Binding-site contacts:
Ligand atom C contacts residue ASP229 of chain 40.A at 3.8 Å.
Ligand atom C contacts residue SER231 of chain 40.A at 3.8 Å.
Ligand atom CD1 contacts residue LEU27 of chain 40.A at 3.8 Å (hydrophobic).
Ligand atom CE contacts residue ARG35 of chain 40.A at 3.8 Å.
Ligand atom CA contacts residue ARG6 of chain 40.A at 3.7 Å.
Ligand atom OG contacts residue ARG34 of chain 40.A at 3.7 Å.
Ligand atom N contacts residue ILE230 of chain 40.A at 3.1 Å (h-bond).
Ligand atom N contacts residue ASP229 of chain 40.A at 3.2 Å (salt-bridge).
Ligand atom CB contacts residue VAL39 of chain 40.A at 3.8 Å (hydrophobic).
Ligand atom CB contacts residue ARG35 of chain 40.A at 3.4 Å.
Ligand atom CA contacts residue ASP229 of chain 40.A at 3.6 Å.
Ligand atom CA contacts residue ARG35 of chain 40.A at 3.8 Å.
Ligand atom O contacts residue ILE232 of chain 40.A at 3.6 Å (h-bond).
Ligand atom CE contacts residue VAL37 of chain 40.A at 3.7 Å (hydrophobic).
Ligand atom C contacts residue ARG34 of chain 40.A at 3.7 Å.
Ligand atom O contacts residue ASN2 of chain 40.A at 3.8 Å.
Ligand atom CG contacts residue ARG35 of chain 40.A at 3.1 Å.
Ligand atom CD1 contacts residue LYS28 of chain 40.A at 3.4 Å.
Ligand atom CA contacts residue ASP229 of chain 40.A at 3.8 Å.
Ligand atom O contacts residue ARG6 of chain 40.A at 3.4 Å (salt-bridge).
Ligand atom CE contacts residue VAL36 of chain 40.A at 3.7 Å (hydrophobic).
Ligand atom NZ contacts residue THR217 of chain 40.A at 3.8 Å.
Ligand atom OG contacts residue ASP229 of chain 40.A at 3.6 Å.
Ligand atom CD2 contacts residue SER24 of chain 40.A at 3.5 Å.
Ligand atom CB contacts residue SER24 of chain 40.A at 3.8 Å.
Ligand atom N contacts residue ASP229 of chain 40.A at 2.8 Å (salt-bridge).
Ligand atom N contacts residue ARG34 of chain 40.A at 3.9 Å.
Ligand atom CD1 contacts residue LEU27 of chain 40.A at 3.6 Å (hydrophobic).
Ligand atom CD2 contacts residue GLU20 of chain 40.A at 3.6 Å.
Ligand atom O contacts residue SER231 of chain 40.A at 3.2 Å.
Ligand atom CA contacts residue SER231 of chain 40.A at 3.6 Å.
Ligand atom N contacts residue ARG34 of chain 40.A at 3.4 Å (salt-bridge).
Ligand atom CG contacts residue ILE230 of chain 40.A at 3.6 Å (hydrophobic).
Ligand atom CD1 contacts residue LEU31 of chain 40.A at 3.6 Å (hydrophobic).
Ligand atom CD1 contacts residue ILE230 of chain 40.A at 3.5 Å (hydrophobic).
Ligand atom O contacts residue ARG34 of chain 40.A at 2.8 Å (salt-bridge).
Ligand atom N contacts residue ARG34 of chain 40.A at 3.7 Å.
Ligand atom CG2 contacts residue LEU31 of chain 40.A at 3.8 Å (hydrophobic).
Ligand atom CB contacts residue ILE230 of chain 40.A at 3.6 Å (hydrophobic).
Ligand atom O contacts residue LEU4 of chain 40.A at 3.7 Å.

Sequence of chain 40.A:
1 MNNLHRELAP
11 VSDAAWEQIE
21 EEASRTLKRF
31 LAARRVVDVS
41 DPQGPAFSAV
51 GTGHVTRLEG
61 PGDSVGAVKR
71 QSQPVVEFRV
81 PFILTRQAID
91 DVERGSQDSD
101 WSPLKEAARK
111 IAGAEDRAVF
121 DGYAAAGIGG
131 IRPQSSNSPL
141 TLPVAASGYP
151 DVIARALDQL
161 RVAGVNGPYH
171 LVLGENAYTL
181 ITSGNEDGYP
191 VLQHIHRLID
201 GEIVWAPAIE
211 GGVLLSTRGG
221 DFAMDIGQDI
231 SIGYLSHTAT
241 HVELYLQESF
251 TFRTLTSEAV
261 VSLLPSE

A protein and the small-molecule ligand that binds it are described below.
Small molecule (SMILES): CC[C@H](C)[C@H](NC(=O)[C@H](CC(N)=O)NC(=O)[C@H](CC(C)C)NC(=O)[C@H](CO)NC(=O)CNC(=O)[C@@H](N)CO)C(=O)NCC(=O)N[C@@H](CO)C(=O)N[C@@H](CC(C)C)C(=O)N[C@H](C=O)CCCCN